Binding-site contacts:
Ligand atom O1A contacts residue TYR60 of chain 1.A at 3.3 Å.
Ligand atom O2A contacts residue GLY43 of chain 1.A at 3.4 Å.
Ligand atom N7 contacts residue ASN143 of chain 1.A at 3.2 Å (h-bond).
Ligand atom O1B contacts residue MG1 of chain 1.F at 2.2 Å.
Ligand atom O1B contacts residue THR45 of chain 1.A at 2.8 Å (h-bond).
Ligand atom O6 contacts residue ASN143 of chain 1.A at 3.2 Å (h-bond).
Ligand atom O6 contacts residue ASP146 of chain 1.A at 3.4 Å (salt-bridge).
Ligand atom O1G contacts residue TYR60 of chain 1.A at 2.9 Å (h-bond).
Ligand atom O6 contacts residue ALA172 of chain 1.A at 3.0 Å (h-bond).
Ligand atom O1B contacts residue LYS44 of chain 1.A at 3.6 Å (salt-bridge).
Ligand atom O2' contacts residue LYS58 of chain 1.A at 3.1 Å (salt-bridge).
Ligand atom O6 contacts residue LYS173 of chain 1.A at 3.3 Å (salt-bridge).
Ligand atom C6 contacts residue LYS144 of chain 1.A at 3.6 Å.
Ligand atom O2G contacts residue THR63 of chain 1.A at 2.9 Å (h-bond).
Ligand atom C8 contacts residue GLY43 of chain 1.A at 3.5 Å.
Ligand atom N3B contacts residue MG1 of chain 1.F at 3.4 Å.
Ligand atom O3G contacts residue LYS44 of chain 1.A at 2.8 Å (salt-bridge).
Ligand atom C2' contacts residue THR46 of chain 1.A at 3.5 Å.
Ligand atom N3B contacts residue GLY41 of chain 1.A at 3.1 Å (h-bond).
Ligand atom O2B contacts residue GLY43 of chain 1.A at 3.3 Å (h-bond).
Ligand atom N3B contacts residue TYR60 of chain 1.A at 3.3 Å.
Ligand atom N1 contacts residue LYS173 of chain 1.A at 3.6 Å.
Ligand atom O4' contacts residue LYS144 of chain 1.A at 3.3 Å (salt-bridge).
Ligand atom PB contacts residue MG1 of chain 1.F at 3.4 Å.
Ligand atom O2A contacts residue THR46 of chain 1.A at 2.7 Å (h-bond).
Ligand atom O2B contacts residue LYS44 of chain 1.A at 2.8 Å (salt-bridge).
Ligand atom O3' contacts residue LYS58 of chain 1.A at 2.7 Å (salt-bridge).
Ligand atom PG contacts residue MG1 of chain 1.F at 3.2 Å.
Ligand atom O2' contacts residue GLU57 of chain 1.A at 2.7 Å (salt-bridge).
Ligand atom O5' contacts residue THR46 of chain 1.A at 3.2 Å (h-bond).
Ligand atom O2B contacts residue THR42 of chain 1.A at 3.4 Å (h-bond).
Ligand atom O2A contacts residue THR45 of chain 1.A at 3.1 Å (h-bond).
Ligand atom N2 contacts residue ASP146 of chain 1.A at 3.1 Å (salt-bridge).
Ligand atom N2 contacts residue ILE147 of chain 1.A at 3.5 Å.
Ligand atom C6 contacts residue ASP146 of chain 1.A at 3.5 Å.
Ligand atom O2G contacts residue MG1 of chain 1.F at 1.9 Å.
Ligand atom O3A contacts residue GLY43 of chain 1.A at 3.0 Å (h-bond).
Ligand atom N1 contacts residue ASP146 of chain 1.A at 2.7 Å (salt-bridge).
Ligand atom O3G contacts residue GLY89 of chain 1.A at 2.7 Å (h-bond).
Ligand atom O3G contacts residue GLY40 of chain 1.A at 3.5 Å.

Sequence of chain 1.A:
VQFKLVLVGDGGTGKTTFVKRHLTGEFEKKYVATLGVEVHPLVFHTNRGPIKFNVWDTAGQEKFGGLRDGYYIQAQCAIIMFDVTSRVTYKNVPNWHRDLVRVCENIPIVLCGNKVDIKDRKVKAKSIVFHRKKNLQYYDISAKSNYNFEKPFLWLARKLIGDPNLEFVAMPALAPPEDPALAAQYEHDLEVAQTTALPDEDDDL

This protein binds this small molecule.
Small molecule (SMILES): Nc1nc2c(ncn2[C@@H]2O[C@H](CO[P](=O)(O)O[P](=O)(O)NP(=O)(O)O)[C@@H](O)[C@H]2O)c(=O)[nH]1